Sequence of chain 3.A:
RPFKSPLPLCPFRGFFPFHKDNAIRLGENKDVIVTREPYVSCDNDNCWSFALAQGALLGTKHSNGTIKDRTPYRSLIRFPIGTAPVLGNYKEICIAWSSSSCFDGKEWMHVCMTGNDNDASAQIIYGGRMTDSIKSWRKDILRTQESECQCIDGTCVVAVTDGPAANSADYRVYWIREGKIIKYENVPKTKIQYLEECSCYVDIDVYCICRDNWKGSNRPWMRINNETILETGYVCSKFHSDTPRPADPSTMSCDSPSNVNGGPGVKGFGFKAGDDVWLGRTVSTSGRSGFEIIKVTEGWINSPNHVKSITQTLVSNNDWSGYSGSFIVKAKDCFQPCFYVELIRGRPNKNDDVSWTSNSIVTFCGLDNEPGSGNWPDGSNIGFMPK

Binding-site contacts:
Ligand atom C1 contacts residue SER355 of chain 2.A at 4.1 Å.
Ligand atom N2 contacts residue ASN64 of chain 2.A at 2.8 Å (h-bond).
Ligand atom C1 contacts residue ASN64 of chain 2.A at 1.4 Å.
Ligand atom C7 contacts residue ASN64 of chain 2.A at 3.4 Å.
Ligand atom C2 contacts residue ASN64 of chain 2.A at 2.4 Å.
Ligand atom C3 contacts residue ASN64 of chain 2.A at 3.7 Å.
Ligand atom O5 contacts residue ASN64 of chain 2.A at 2.4 Å (h-bond).
Ligand atom O4 contacts residue ASN381 of chain 3.A at 4.5 Å.
Ligand atom O7 contacts residue ASN64 of chain 2.A at 3.6 Å.
Ligand atom N2 contacts residue SER355 of chain 2.A at 3.7 Å.
Ligand atom C7 contacts residue SER355 of chain 2.A at 4.0 Å.
Ligand atom C3 contacts residue PHE384 of chain 3.A at 4.3 Å (hydrophobic).
Ligand atom C4 contacts residue ASN64 of chain 2.A at 4.2 Å.
Ligand atom C5 contacts residue ASN64 of chain 2.A at 3.6 Å.
Ligand atom C4 contacts residue PHE384 of chain 3.A at 4.3 Å (hydrophobic).
Ligand atom O3 contacts residue PHE384 of chain 3.A at 3.8 Å.
Ligand atom C8 contacts residue SER355 of chain 2.A at 3.9 Å.
Ligand atom C8 contacts residue LYS387 of chain 2.A at 3.7 Å.
Ligand atom C4 contacts residue ASN381 of chain 3.A at 4.5 Å.

The small molecule below binds the protein below.
Small molecule (SMILES): CC(=O)N[C@H]1[C@H](O[C@H]2[C@H](O)[C@@H](NC(C)=O)CO[C@@H]2CO[C@@H]2O[C@@H](C)[C@@H](O)[C@@H](O)[C@@H]2O)O[C@H](CO)[C@@H](O)[C@@H]1O

Sequence of chain 2.A:
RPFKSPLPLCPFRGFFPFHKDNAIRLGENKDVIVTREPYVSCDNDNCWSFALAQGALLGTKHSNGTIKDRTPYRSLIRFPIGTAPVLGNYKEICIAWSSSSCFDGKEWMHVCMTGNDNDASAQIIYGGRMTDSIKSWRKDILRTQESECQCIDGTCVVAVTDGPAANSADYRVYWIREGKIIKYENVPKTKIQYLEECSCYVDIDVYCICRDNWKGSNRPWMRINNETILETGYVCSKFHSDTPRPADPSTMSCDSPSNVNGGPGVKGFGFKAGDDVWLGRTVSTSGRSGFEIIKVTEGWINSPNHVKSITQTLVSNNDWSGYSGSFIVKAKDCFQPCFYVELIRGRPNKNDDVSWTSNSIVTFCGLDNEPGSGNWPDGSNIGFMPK